This protein binds this small molecule.
Small molecule (SMILES): CC(=O)N[C@@H]1[C@@H](O)[C@H](O)[C@@H](CO)O[C@H]1O

Binding-site contacts:
Ligand atom O7 contacts residue ASP43 of chain 1.B at 3.6 Å.
Ligand atom C7 contacts residue ASN91 of chain 1.C at 3.6 Å.
Ligand atom C8 contacts residue GLY90 of chain 1.C at 3.9 Å.
Ligand atom C7 contacts residue GLY90 of chain 1.C at 3.9 Å.
Ligand atom N2 contacts residue ASN91 of chain 1.C at 3.0 Å (h-bond).
Ligand atom O7 contacts residue ASN91 of chain 1.C at 3.7 Å.
Ligand atom C4 contacts residue ASN91 of chain 1.C at 4.2 Å.
Ligand atom C3 contacts residue ASN91 of chain 1.C at 3.8 Å.
Ligand atom C5 contacts residue ASN91 of chain 1.C at 3.7 Å.
Ligand atom O6 contacts residue ASN91 of chain 1.C at 4.4 Å.
Ligand atom O7 contacts residue GLY90 of chain 1.C at 3.9 Å.
Ligand atom C2 contacts residue ASN91 of chain 1.C at 2.4 Å.
Ligand atom N2 contacts residue GLY90 of chain 1.C at 4.5 Å.
Ligand atom O5 contacts residue ASN91 of chain 1.C at 2.4 Å (h-bond).
Ligand atom C1 contacts residue ASN91 of chain 1.C at 1.4 Å.

Sequence of chain 1.C:
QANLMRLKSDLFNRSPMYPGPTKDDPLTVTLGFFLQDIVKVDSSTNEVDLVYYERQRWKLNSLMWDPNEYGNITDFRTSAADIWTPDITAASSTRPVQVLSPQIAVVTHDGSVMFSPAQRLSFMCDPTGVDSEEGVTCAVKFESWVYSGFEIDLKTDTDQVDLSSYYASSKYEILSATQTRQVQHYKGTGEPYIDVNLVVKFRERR

Sequence of chain 1.B:
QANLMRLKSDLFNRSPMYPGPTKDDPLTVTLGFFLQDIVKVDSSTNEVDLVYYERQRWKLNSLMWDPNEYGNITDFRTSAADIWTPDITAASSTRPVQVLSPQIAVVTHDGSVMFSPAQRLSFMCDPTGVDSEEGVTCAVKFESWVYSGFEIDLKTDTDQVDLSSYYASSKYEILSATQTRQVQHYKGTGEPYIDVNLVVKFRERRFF